This protein binds this small molecule.
Small molecule (SMILES): CN1C(=O)[C@@H]2[C@H](C1=O)[C@]1(Cl)C(Cl)=C(Cl)[C@@]2(Cl)C1(Cl)Cl

Binding-site contacts:
Ligand atom CL9 contacts residue LEU47 of chain 1.B at 3.5 Å.
Ligand atom CL2 contacts residue THR100 of chain 1.B at 2.9 Å.
Ligand atom C9 contacts residue TRP50 of chain 1.B at 3.2 Å (hydrophobic).
Ligand atom CN contacts residue ASN52 of chain 1.B at 3.8 Å.
Ligand atom C7 contacts residue ASN35 of chain 1.B at 3.7 Å.
Ligand atom C5 contacts residue ASN35 of chain 1.B at 3.5 Å.
Ligand atom C contacts residue TRP50 of chain 1.B at 3.7 Å (hydrophobic).
Ligand atom C8 contacts residue ASN35 of chain 1.B at 4.1 Å.
Ligand atom C12 contacts residue ALA105 of chain 1.B at 3.8 Å (hydrophobic).
Ligand atom C5 contacts residue ALA105 of chain 1.B at 4.2 Å (hydrophobic).
Ligand atom CL3 contacts residue ALA105 of chain 1.B at 3.3 Å.
Ligand atom CL3 contacts residue ASN35 of chain 1.B at 3.0 Å.
Ligand atom C6 contacts residue TRP50 of chain 1.B at 3.0 Å (hydrophobic).
Ligand atom CL8 contacts residue SER96 of chain 1.A at 3.3 Å.
Ligand atom CL2 contacts residue THR101 of chain 1.B at 3.1 Å.
Ligand atom C12 contacts residue ARG104 of chain 1.B at 3.6 Å.
Ligand atom CL1 contacts residue ARG104 of chain 1.B at 3.2 Å.
Ligand atom O contacts residue TRP50 of chain 1.B at 2.9 Å (h-bond).
Ligand atom CL contacts residue TRP50 of chain 1.B at 3.9 Å.
Ligand atom CL9 contacts residue ASN35 of chain 1.B at 3.5 Å.
Ligand atom C11 contacts residue ARG104 of chain 1.B at 3.8 Å.
Ligand atom CL2 contacts residue ARG104 of chain 1.B at 3.5 Å.
Ligand atom CL3 contacts residue GLY99 of chain 1.B at 3.7 Å.
Ligand atom CL9 contacts residue PRO101 of chain 1.A at 3.6 Å.
Ligand atom CL1 contacts residue THR101 of chain 1.B at 3.8 Å.
Ligand atom CL3 contacts residue MET106 of chain 1.B at 3.6 Å.
Ligand atom O contacts residue ASN52 of chain 1.B at 4.1 Å.
Ligand atom N contacts residue TRP50 of chain 1.B at 3.5 Å.
Ligand atom CL2 contacts residue ALA105 of chain 1.B at 3.4 Å.
Ligand atom CL2 contacts residue GLY99 of chain 1.B at 3.6 Å.
Ligand atom C contacts residue ASN35 of chain 1.B at 3.1 Å.
Ligand atom O1 contacts residue ASN35 of chain 1.B at 3.0 Å (h-bond).
Ligand atom O1 contacts residue GLY99 of chain 1.B at 3.4 Å.
Ligand atom C7 contacts residue TRP50 of chain 1.B at 3.9 Å (hydrophobic).
Ligand atom CL8 contacts residue ARG104 of chain 1.B at 2.9 Å.
Ligand atom CN contacts residue TRP50 of chain 1.B at 4.0 Å (hydrophobic).
Ligand atom CN contacts residue GLY33 of chain 1.B at 4.1 Å.
Ligand atom CL9 contacts residue TRP50 of chain 1.B at 3.5 Å.
Ligand atom O1 contacts residue GLY33 of chain 1.B at 3.6 Å.
Ligand atom CL8 contacts residue ALA105 of chain 1.B at 3.5 Å.

Sequence of chain 1.B:
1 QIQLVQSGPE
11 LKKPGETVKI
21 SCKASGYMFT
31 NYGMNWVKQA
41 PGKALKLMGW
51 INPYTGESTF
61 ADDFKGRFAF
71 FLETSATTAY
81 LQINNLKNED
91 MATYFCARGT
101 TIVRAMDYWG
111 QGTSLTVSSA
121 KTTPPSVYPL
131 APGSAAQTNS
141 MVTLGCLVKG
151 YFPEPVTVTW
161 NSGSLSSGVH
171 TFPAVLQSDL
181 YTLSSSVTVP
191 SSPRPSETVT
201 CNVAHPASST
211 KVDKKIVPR

Sequence of chain 1.A:
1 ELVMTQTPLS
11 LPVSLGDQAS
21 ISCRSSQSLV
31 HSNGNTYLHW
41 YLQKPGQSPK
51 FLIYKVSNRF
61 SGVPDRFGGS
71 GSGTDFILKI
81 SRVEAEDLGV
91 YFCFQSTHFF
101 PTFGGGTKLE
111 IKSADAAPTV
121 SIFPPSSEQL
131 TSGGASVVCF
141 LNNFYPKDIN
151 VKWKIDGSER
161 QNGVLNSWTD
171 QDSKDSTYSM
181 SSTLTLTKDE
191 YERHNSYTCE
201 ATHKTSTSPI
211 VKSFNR